Sequence of chain 24.A:
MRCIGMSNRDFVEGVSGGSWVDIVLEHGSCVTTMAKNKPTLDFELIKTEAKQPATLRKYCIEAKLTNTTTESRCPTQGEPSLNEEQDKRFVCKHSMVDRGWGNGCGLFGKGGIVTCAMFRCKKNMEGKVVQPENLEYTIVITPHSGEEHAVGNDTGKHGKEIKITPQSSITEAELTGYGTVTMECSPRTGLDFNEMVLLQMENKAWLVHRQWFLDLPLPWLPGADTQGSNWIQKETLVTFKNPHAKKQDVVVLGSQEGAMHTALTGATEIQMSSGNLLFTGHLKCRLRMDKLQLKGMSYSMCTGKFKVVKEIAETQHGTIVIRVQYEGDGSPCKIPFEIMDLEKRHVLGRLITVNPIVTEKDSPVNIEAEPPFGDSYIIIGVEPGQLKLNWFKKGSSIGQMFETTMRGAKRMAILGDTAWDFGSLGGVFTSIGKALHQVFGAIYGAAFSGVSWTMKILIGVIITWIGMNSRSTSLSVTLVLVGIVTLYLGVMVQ

Sequence of chain 24.C:
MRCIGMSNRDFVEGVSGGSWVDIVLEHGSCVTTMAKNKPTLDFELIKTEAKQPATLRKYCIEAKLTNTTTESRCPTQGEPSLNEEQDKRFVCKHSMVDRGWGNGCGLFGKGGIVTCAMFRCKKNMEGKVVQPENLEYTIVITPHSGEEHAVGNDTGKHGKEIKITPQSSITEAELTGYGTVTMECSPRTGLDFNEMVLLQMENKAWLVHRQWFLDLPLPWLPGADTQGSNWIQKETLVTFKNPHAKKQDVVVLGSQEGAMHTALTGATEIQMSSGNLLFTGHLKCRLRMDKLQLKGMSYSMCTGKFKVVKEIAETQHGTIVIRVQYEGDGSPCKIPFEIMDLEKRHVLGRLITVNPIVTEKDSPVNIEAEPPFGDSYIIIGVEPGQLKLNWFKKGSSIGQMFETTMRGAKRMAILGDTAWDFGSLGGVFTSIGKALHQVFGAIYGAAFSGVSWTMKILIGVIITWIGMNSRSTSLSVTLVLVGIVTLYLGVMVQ

A small-molecule ligand and the protein it binds are described below.
Small molecule (SMILES): CC(=O)N[C@@H]1[C@@H](O)[C@H](O)[C@@H](CO)O[C@H]1O

Binding-site contacts:
Ligand atom C3 contacts residue ASN153 of chain 24.C at 3.8 Å.
Ligand atom C5 contacts residue ASN153 of chain 24.C at 3.7 Å.
Ligand atom O6 contacts residue LYS157 of chain 24.C at 3.2 Å (salt-bridge).
Ligand atom N2 contacts residue HIS149 of chain 24.C at 4.2 Å.
Ligand atom C4 contacts residue ASN153 of chain 24.C at 4.2 Å.
Ligand atom O7 contacts residue TRP101 of chain 24.A at 3.8 Å.
Ligand atom C5 contacts residue HIS158 of chain 24.C at 4.0 Å.
Ligand atom C8 contacts residue HIS149 of chain 24.C at 3.7 Å.
Ligand atom C7 contacts residue HIS149 of chain 24.C at 4.3 Å.
Ligand atom C5 contacts residue HIS149 of chain 24.C at 4.2 Å.
Ligand atom C8 contacts residue ASN153 of chain 24.C at 4.0 Å.
Ligand atom C6 contacts residue LYS157 of chain 24.C at 3.6 Å.
Ligand atom C1 contacts residue HIS149 of chain 24.C at 3.4 Å.
Ligand atom O5 contacts residue ASN153 of chain 24.C at 2.4 Å (h-bond).
Ligand atom C5 contacts residue LYS157 of chain 24.C at 3.9 Å.
Ligand atom C2 contacts residue HIS149 of chain 24.C at 3.6 Å.
Ligand atom C3 contacts residue HIS149 of chain 24.C at 4.3 Å.
Ligand atom O5 contacts residue THR155 of chain 24.C at 4.5 Å.
Ligand atom C6 contacts residue HIS158 of chain 24.C at 3.7 Å.
Ligand atom O7 contacts residue ASN153 of chain 24.C at 4.5 Å.
Ligand atom C7 contacts residue ASN153 of chain 24.C at 3.6 Å.
Ligand atom O7 contacts residue GLY102 of chain 24.A at 3.0 Å (h-bond).
Ligand atom C4 contacts residue HIS149 of chain 24.C at 4.0 Å.
Ligand atom O5 contacts residue HIS149 of chain 24.C at 3.5 Å.
Ligand atom C7 contacts residue GLY102 of chain 24.A at 4.1 Å.
Ligand atom C1 contacts residue THR155 of chain 24.C at 3.8 Å.
Ligand atom C8 contacts residue TRP101 of chain 24.A at 4.4 Å (hydrophobic).
Ligand atom O4 contacts residue LYS157 of chain 24.C at 4.5 Å.
Ligand atom C2 contacts residue ASN153 of chain 24.C at 2.5 Å.
Ligand atom C1 contacts residue ASN153 of chain 24.C at 1.4 Å.
Ligand atom N2 contacts residue ASN153 of chain 24.C at 2.9 Å (h-bond).
Ligand atom O3 contacts residue HIS149 of chain 24.C at 4.0 Å.
Ligand atom C1 contacts residue HIS158 of chain 24.C at 4.1 Å.
Ligand atom O5 contacts residue HIS158 of chain 24.C at 3.1 Å.